Binding-site contacts:
Ligand atom C7 contacts residue SER705 of chain 1.C at 4.2 Å.
Ligand atom C2 contacts residue ILE791 of chain 1.B at 4.4 Å (hydrophobic).
Ligand atom O7 contacts residue SER705 of chain 1.C at 4.3 Å.
Ligand atom C8 contacts residue ILE791 of chain 1.B at 3.8 Å (hydrophobic).
Ligand atom C7 contacts residue ILE791 of chain 1.B at 4.0 Å (hydrophobic).
Ligand atom O3 contacts residue ILE791 of chain 1.B at 3.6 Å.
Ligand atom C4 contacts residue ASN706 of chain 1.C at 4.2 Å.
Ligand atom C7 contacts residue ASN706 of chain 1.C at 3.4 Å.
Ligand atom O5 contacts residue ASN706 of chain 1.C at 2.4 Å (h-bond).
Ligand atom N2 contacts residue ILE791 of chain 1.B at 3.5 Å.
Ligand atom C5 contacts residue ASN706 of chain 1.C at 3.7 Å.
Ligand atom C3 contacts residue ILE791 of chain 1.B at 4.0 Å (hydrophobic).
Ligand atom N2 contacts residue ASN706 of chain 1.C at 2.9 Å (h-bond).
Ligand atom O7 contacts residue ASN706 of chain 1.C at 3.6 Å (h-bond).
Ligand atom C6 contacts residue TYR793 of chain 1.B at 4.1 Å (hydrophobic).
Ligand atom O5 contacts residue TYR793 of chain 1.B at 3.8 Å.
Ligand atom C5 contacts residue TYR793 of chain 1.B at 3.6 Å (hydrophobic).
Ligand atom C2 contacts residue ASN706 of chain 1.C at 2.5 Å.
Ligand atom C1 contacts residue TYR793 of chain 1.B at 4.0 Å (hydrophobic).
Ligand atom C3 contacts residue ASN706 of chain 1.C at 3.8 Å.
Ligand atom C8 contacts residue TYR704 of chain 1.C at 4.2 Å (hydrophobic).
Ligand atom C1 contacts residue ASN706 of chain 1.C at 1.4 Å.
Ligand atom C8 contacts residue ASN706 of chain 1.C at 4.2 Å.
Ligand atom C8 contacts residue SER705 of chain 1.C at 3.5 Å.

A small-molecule ligand and the protein it binds are described below.
Small molecule (SMILES): CC(=O)N[C@@H]1[C@@H](O)[C@H](O)[C@@H](CO)O[C@H]1O

Sequence of chain 1.C:
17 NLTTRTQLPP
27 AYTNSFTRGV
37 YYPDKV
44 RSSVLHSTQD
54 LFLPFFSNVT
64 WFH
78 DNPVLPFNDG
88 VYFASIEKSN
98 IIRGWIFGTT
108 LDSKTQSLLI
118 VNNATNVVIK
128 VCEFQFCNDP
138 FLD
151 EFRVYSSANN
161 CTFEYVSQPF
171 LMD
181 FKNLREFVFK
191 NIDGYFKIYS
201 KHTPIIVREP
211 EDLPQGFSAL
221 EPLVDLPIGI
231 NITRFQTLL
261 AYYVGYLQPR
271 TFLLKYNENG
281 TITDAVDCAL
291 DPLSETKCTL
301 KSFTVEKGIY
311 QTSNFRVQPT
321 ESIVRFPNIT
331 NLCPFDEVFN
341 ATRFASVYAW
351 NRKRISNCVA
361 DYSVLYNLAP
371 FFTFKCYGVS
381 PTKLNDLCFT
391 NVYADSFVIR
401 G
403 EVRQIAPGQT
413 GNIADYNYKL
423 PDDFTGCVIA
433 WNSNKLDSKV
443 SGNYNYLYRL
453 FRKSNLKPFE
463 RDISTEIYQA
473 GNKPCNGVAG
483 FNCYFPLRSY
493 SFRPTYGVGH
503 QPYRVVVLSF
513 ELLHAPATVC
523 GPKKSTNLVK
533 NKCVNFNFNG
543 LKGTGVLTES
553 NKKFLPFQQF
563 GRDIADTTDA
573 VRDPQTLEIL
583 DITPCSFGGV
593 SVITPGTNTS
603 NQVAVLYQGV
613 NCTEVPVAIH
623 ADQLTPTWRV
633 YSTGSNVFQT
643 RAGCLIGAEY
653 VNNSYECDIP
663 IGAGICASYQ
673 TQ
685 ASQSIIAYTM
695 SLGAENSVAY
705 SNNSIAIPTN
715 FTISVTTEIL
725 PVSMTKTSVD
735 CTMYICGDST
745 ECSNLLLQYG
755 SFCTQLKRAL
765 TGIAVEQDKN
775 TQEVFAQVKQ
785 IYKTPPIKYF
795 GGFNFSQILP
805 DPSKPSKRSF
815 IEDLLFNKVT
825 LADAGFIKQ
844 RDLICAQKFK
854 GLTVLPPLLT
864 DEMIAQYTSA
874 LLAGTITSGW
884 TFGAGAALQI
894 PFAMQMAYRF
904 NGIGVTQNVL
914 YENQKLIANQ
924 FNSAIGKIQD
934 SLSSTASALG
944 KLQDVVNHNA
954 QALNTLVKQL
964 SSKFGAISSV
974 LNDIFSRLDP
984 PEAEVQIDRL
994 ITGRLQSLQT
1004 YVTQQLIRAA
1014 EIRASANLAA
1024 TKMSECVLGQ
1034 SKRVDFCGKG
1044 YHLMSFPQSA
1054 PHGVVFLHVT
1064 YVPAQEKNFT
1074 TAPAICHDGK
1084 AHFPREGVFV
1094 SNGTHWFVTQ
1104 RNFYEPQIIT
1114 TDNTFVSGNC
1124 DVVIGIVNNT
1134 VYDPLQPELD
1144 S

Sequence of chain 1.B:
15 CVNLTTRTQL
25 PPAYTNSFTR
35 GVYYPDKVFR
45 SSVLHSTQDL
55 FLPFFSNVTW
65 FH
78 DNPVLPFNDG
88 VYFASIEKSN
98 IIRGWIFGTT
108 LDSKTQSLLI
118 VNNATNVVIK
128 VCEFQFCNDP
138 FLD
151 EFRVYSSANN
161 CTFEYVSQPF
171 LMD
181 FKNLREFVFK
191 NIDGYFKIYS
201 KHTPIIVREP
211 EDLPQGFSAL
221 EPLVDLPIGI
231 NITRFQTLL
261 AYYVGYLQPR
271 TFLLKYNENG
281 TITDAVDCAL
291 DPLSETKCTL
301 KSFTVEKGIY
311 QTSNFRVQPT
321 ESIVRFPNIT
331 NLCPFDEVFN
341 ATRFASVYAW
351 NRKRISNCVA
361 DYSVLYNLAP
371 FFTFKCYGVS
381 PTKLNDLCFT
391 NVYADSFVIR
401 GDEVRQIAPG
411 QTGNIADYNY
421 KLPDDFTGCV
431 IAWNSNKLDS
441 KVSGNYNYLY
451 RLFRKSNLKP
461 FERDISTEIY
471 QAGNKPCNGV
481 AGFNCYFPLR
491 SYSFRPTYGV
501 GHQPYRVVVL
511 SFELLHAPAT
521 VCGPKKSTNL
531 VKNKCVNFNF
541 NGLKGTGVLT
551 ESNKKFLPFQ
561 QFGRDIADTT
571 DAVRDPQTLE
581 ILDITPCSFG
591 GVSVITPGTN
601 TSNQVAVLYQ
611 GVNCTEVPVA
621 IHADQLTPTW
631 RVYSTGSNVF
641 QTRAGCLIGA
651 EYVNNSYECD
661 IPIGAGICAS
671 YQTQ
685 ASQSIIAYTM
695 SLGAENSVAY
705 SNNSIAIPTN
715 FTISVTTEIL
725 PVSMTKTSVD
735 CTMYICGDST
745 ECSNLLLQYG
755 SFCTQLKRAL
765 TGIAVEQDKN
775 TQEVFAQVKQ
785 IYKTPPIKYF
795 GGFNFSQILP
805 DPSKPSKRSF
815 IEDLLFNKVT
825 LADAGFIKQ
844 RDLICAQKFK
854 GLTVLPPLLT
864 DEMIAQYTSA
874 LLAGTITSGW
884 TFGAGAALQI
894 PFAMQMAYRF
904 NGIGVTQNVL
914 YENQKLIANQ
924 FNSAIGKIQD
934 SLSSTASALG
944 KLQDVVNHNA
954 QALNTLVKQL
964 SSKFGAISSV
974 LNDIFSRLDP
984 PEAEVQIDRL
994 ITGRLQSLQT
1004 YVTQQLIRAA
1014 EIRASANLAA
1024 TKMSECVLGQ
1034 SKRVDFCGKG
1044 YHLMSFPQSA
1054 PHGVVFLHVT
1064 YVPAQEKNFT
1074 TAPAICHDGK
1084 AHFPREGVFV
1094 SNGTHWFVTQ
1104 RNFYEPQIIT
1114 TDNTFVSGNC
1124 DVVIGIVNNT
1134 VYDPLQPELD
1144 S